Sequence of chain 2.A:
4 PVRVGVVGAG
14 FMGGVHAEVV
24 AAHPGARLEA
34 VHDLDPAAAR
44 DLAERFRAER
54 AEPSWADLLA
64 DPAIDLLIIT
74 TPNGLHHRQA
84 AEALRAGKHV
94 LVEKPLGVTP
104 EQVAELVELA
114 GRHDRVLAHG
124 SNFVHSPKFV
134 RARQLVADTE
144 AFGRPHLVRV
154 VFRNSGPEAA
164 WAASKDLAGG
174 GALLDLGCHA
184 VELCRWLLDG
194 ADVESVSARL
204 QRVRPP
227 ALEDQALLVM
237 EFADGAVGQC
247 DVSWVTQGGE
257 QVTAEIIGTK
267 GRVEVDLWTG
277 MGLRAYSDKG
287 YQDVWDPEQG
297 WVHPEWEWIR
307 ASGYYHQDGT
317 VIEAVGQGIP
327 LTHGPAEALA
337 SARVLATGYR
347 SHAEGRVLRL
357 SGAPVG

Binding-site contacts:
Ligand atom O1 contacts residue GLU256 of chain 2.A at 3.8 Å.
Ligand atom CAS contacts residue PHE14 of chain 2.A at 3.9 Å (hydrophobic).
Ligand atom O5 contacts residue ASN157 of chain 2.A at 3.4 Å (h-bond).
Ligand atom CAN contacts residue TRP291 of chain 2.A at 3.7 Å (hydrophobic).
Ligand atom NAA contacts residue ASP292 of chain 2.A at 3.2 Å (salt-bridge).
Ligand atom CAS contacts residue TRP291 of chain 2.A at 3.7 Å (hydrophobic).
Ligand atom O2 contacts residue PHE155 of chain 2.A at 3.9 Å.
Ligand atom O3 contacts residue ASP178 of chain 2.A at 3.4 Å (salt-bridge).
Ligand atom O3 contacts residue NAI1 of chain 2.C at 3.8 Å.
Ligand atom NAC contacts residue GLU256 of chain 2.A at 3.6 Å.
Ligand atom C6 contacts residue ASP178 of chain 2.A at 3.8 Å.
Ligand atom O3 contacts residue HIS182 of chain 2.A at 3.5 Å (h-bond).
Ligand atom OAE contacts residue PHE14 of chain 2.A at 3.6 Å.
Ligand atom CAU contacts residue PHE14 of chain 2.A at 3.9 Å (hydrophobic).
Ligand atom C6 contacts residue ASN157 of chain 2.A at 3.9 Å.
Ligand atom C6 contacts residue PRO160 of chain 2.A at 3.9 Å (hydrophobic).
Ligand atom NAB contacts residue TRP291 of chain 2.A at 2.6 Å.
Ligand atom C4 contacts residue ASP178 of chain 2.A at 3.1 Å.
Ligand atom C2 contacts residue NAI1 of chain 2.C at 3.9 Å.
Ligand atom O4 contacts residue ASP178 of chain 2.A at 2.6 Å (salt-bridge).
Ligand atom O6 contacts residue ASP178 of chain 2.A at 3.0 Å (salt-bridge).
Ligand atom C3 contacts residue ASP178 of chain 2.A at 3.9 Å.
Ligand atom CAL contacts residue ASP292 of chain 2.A at 3.9 Å.
Ligand atom NAC contacts residue TRP274 of chain 2.A at 3.8 Å.
Ligand atom CAN contacts residue TRP274 of chain 2.A at 3.6 Å (hydrophobic).
Ligand atom O5 contacts residue GLU256 of chain 2.A at 3.5 Å (salt-bridge).
Ligand atom C3 contacts residue NAI1 of chain 2.C at 3.4 Å.
Ligand atom OAQ contacts residue PHE14 of chain 2.A at 3.9 Å.
Ligand atom C2 contacts residue LEU179 of chain 2.A at 3.8 Å (hydrophobic).
Ligand atom O1 contacts residue NAI1 of chain 2.C at 3.6 Å.
Ligand atom CBG contacts residue GLU256 of chain 2.A at 3.4 Å.
Ligand atom O4 contacts residue NAI1 of chain 2.C at 3.5 Å.
Ligand atom OAG contacts residue TRP291 of chain 2.A at 3.2 Å (h-bond).
Ligand atom O6 contacts residue ASN157 of chain 2.A at 3.0 Å (h-bond).
Ligand atom CAN contacts residue TRP304 of chain 2.A at 3.7 Å (hydrophobic).
Ligand atom O2 contacts residue PHE126 of chain 2.A at 3.8 Å.
Ligand atom O2 contacts residue NAI1 of chain 2.C at 3.0 Å (h-bond).
Ligand atom C1 contacts residue GLU256 of chain 2.A at 3.3 Å.
Ligand atom CAT contacts residue GLU256 of chain 2.A at 3.9 Å.
Ligand atom NAC contacts residue TYR310 of chain 2.A at 3.4 Å (h-bond).

The protein below binds the small molecule below.
Small molecule (SMILES): NC[C@H]1O[C@H](O[C@H]2[C@H](O)[C@@H](O[C@H]3O[C@H](CO)[C@@H](O)[C@H](O)[C@H]3O)[C@H](N)C[C@@H]2N)[C@H](O)[C@@H](O)[C@@H]1O